Binding-site contacts:
Ligand atom C7 contacts residue ASN72 of chain 1.E at 3.8 Å.
Ligand atom O7 contacts residue ARG229 of chain 1.E at 3.7 Å.
Ligand atom O5 contacts residue GLU94 of chain 1.E at 4.5 Å.
Ligand atom O7 contacts residue CYS98 of chain 1.E at 3.4 Å.
Ligand atom C3 contacts residue ASN95 of chain 1.E at 3.7 Å.
Ligand atom C1 contacts residue GLU74 of chain 1.E at 3.9 Å.
Ligand atom C7 contacts residue CYS98 of chain 1.E at 4.0 Å (hydrophobic).
Ligand atom C6 contacts residue GLU94 of chain 1.E at 4.3 Å.
Ligand atom C7 contacts residue ASN95 of chain 1.E at 2.8 Å.
Ligand atom C2 contacts residue ASN95 of chain 1.E at 2.4 Å.
Ligand atom O6 contacts residue GLU94 of chain 1.E at 4.0 Å.
Ligand atom C2 contacts residue ARG229 of chain 1.E at 3.4 Å.
Ligand atom C8 contacts residue ARG229 of chain 1.E at 4.3 Å.
Ligand atom C8 contacts residue ASN95 of chain 1.E at 3.9 Å.
Ligand atom O5 contacts residue ASN95 of chain 1.E at 2.3 Å (h-bond).
Ligand atom O7 contacts residue ASN95 of chain 1.E at 2.7 Å (h-bond).
Ligand atom N2 contacts residue ARG229 of chain 1.E at 3.2 Å (salt-bridge).
Ligand atom C8 contacts residue GLU74 of chain 1.E at 3.6 Å.
Ligand atom C6 contacts residue ARG229 of chain 1.E at 4.0 Å.
Ligand atom C3 contacts residue ARG229 of chain 1.E at 3.5 Å.
Ligand atom N2 contacts residue ASN95 of chain 1.E at 2.8 Å (h-bond).
Ligand atom C8 contacts residue CYS98 of chain 1.E at 4.0 Å (hydrophobic).
Ligand atom O3 contacts residue ARG229 of chain 1.E at 2.5 Å (salt-bridge).
Ligand atom N2 contacts residue GLU74 of chain 1.E at 4.0 Å.
Ligand atom C7 contacts residue GLU74 of chain 1.E at 4.0 Å.
Ligand atom C8 contacts residue ASN72 of chain 1.E at 3.2 Å.
Ligand atom O6 contacts residue ARG229 of chain 1.E at 3.6 Å.
Ligand atom O5 contacts residue ARG229 of chain 1.E at 4.1 Å.
Ligand atom C4 contacts residue ASN95 of chain 1.E at 4.2 Å.
Ligand atom C7 contacts residue ARG229 of chain 1.E at 3.8 Å.
Ligand atom C1 contacts residue ASN95 of chain 1.E at 1.4 Å.
Ligand atom C5 contacts residue ASN95 of chain 1.E at 3.6 Å.
Ligand atom C6 contacts residue ASN95 of chain 1.E at 4.3 Å.
Ligand atom O7 contacts residue ASN72 of chain 1.E at 3.1 Å (h-bond).

Sequence of chain 1.E:
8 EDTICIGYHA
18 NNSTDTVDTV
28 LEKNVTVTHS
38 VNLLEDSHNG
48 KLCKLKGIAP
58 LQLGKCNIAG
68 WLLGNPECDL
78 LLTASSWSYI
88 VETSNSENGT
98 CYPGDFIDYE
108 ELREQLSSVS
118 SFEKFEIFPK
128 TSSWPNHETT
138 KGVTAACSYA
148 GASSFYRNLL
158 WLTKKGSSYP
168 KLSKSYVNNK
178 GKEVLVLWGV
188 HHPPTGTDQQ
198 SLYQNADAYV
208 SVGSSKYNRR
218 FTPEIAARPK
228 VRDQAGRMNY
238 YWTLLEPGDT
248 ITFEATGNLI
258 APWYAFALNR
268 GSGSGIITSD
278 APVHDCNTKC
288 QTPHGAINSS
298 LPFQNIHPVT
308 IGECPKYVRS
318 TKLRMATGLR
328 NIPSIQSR

This protein binds this small molecule.
Small molecule (SMILES): CC(=O)N[C@H]1[C@H](O[C@H]2[C@H](O)[C@@H](NC(C)=O)CO[C@@H]2CO)O[C@H](CO)[C@@H](O[C@@H]2O[C@H](CO)[C@@H](O)[C@H](O)[C@@H]2O)[C@@H]1O